Sequence of chain 1.D:
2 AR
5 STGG

Sequence of chain 1.B:
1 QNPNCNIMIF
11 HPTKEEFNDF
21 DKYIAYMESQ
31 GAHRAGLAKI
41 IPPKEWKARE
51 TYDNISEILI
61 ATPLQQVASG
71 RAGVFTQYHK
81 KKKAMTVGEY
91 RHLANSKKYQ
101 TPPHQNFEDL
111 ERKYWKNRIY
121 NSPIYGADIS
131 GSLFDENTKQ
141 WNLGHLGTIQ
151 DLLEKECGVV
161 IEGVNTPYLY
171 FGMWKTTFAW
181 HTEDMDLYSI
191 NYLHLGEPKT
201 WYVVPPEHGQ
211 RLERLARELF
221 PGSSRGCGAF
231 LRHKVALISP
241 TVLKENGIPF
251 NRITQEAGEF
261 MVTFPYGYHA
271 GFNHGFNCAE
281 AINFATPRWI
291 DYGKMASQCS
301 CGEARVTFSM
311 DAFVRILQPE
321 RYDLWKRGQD

Binding-site contacts:
Ligand atom O1 contacts residue TRP201 of chain 1.B at 3.7 Å.
Ligand atom C1 contacts residue NI1 of chain 1.X at 2.9 Å.
Ligand atom C2 contacts residue NI1 of chain 1.X at 2.9 Å.
Ligand atom O4 contacts residue LYS199 of chain 1.B at 2.7 Å (salt-bridge).
Ligand atom C1 contacts residue SER189 of chain 1.B at 3.7 Å.
Ligand atom O1 contacts residue ASN191 of chain 1.B at 3.1 Å (h-bond).
Ligand atom O2 contacts residue SER189 of chain 1.B at 2.8 Å (h-bond).
Ligand atom C5 contacts residue TYR170 of chain 1.B at 3.9 Å (hydrophobic).
Ligand atom O2 contacts residue M3L4 of chain 1.D at 3.6 Å.
Ligand atom C5 contacts residue PHE178 of chain 1.B at 3.9 Å (hydrophobic).
Ligand atom O4 contacts residue ASN191 of chain 1.B at 3.4 Å (h-bond).
Ligand atom C3 contacts residue TRP201 of chain 1.B at 3.9 Å (hydrophobic).
Ligand atom O3 contacts residue TYR125 of chain 1.B at 2.6 Å (h-bond).
Ligand atom O2 contacts residue HIS269 of chain 1.B at 3.2 Å (h-bond).
Ligand atom C5 contacts residue ASN191 of chain 1.B at 4.1 Å.
Ligand atom O2 contacts residue NI1 of chain 1.X at 2.1 Å (h-bond).
Ligand atom C1 contacts residue HIS269 of chain 1.B at 3.9 Å.
Ligand atom O5 contacts residue NI1 of chain 1.X at 2.2 Å (h-bond).
Ligand atom C4 contacts residue ASN191 of chain 1.B at 3.9 Å.
Ligand atom O3 contacts residue PHE178 of chain 1.B at 3.5 Å.
Ligand atom O1 contacts residue ALA281 of chain 1.B at 3.7 Å.
Ligand atom C3 contacts residue PHE178 of chain 1.B at 3.9 Å (hydrophobic).
Ligand atom C5 contacts residue LYS199 of chain 1.B at 3.8 Å.
Ligand atom C1 contacts residue TRP201 of chain 1.B at 3.8 Å (hydrophobic).
Ligand atom O3 contacts residue TYR170 of chain 1.B at 3.7 Å.
Ligand atom O1 contacts residue M3L4 of chain 1.D at 3.5 Å.
Ligand atom O5 contacts residue HIS181 of chain 1.B at 3.0 Å.
Ligand atom C2 contacts residue M3L4 of chain 1.D at 4.1 Å.
Ligand atom O2 contacts residue GLU183 of chain 1.B at 3.1 Å (salt-bridge).
Ligand atom O1 contacts residue SER189 of chain 1.B at 3.9 Å.
Ligand atom C1 contacts residue M3L4 of chain 1.D at 3.5 Å.
Ligand atom O5 contacts residue HIS269 of chain 1.B at 3.2 Å (h-bond).
Ligand atom C1 contacts residue ASN191 of chain 1.B at 4.1 Å.
Ligand atom O5 contacts residue PHE178 of chain 1.B at 3.7 Å.
Ligand atom C2 contacts residue HIS269 of chain 1.B at 3.9 Å.
Ligand atom O4 contacts residue TYR125 of chain 1.B at 3.3 Å (h-bond).
Ligand atom C2 contacts residue TRP201 of chain 1.B at 4.0 Å (hydrophobic).
Ligand atom C5 contacts residue TYR125 of chain 1.B at 3.3 Å (hydrophobic).
Ligand atom C3 contacts residue ASN191 of chain 1.B at 3.6 Å.
Ligand atom C4 contacts residue TYR170 of chain 1.B at 4.0 Å (hydrophobic).

The small molecule below binds the protein below.
Small molecule (SMILES): O=C(O)CCC(=O)C(=O)O